Sequence of chain 1.B:
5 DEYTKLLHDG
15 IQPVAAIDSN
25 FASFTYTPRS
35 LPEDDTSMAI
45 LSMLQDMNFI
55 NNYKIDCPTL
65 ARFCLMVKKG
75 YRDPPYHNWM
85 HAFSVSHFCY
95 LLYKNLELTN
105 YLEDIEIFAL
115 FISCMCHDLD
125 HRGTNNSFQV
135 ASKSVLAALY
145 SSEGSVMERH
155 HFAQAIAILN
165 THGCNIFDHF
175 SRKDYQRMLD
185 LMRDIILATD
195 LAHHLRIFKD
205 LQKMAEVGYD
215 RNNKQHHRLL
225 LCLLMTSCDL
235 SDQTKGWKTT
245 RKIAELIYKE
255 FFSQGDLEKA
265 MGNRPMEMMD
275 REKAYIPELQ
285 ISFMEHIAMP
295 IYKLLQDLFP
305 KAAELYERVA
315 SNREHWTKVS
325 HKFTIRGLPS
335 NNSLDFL

Binding-site contacts:
Ligand atom N17 contacts residue GLN237 of chain 1.B at 3.2 Å (h-bond).
Ligand atom C16 contacts residue GLN237 of chain 1.B at 3.8 Å.
Ligand atom C9 contacts residue PHE287 of chain 1.B at 3.9 Å (hydrophobic).
Ligand atom C21 contacts residue PHE287 of chain 1.B at 3.8 Å (hydrophobic).
Ligand atom N22 contacts residue GLN284 of chain 1.B at 3.2 Å (h-bond).
Ligand atom C23 contacts residue LEU234 of chain 1.B at 3.9 Å (hydrophobic).
Ligand atom F24 contacts residue LEU234 of chain 1.B at 3.0 Å.
Ligand atom C12 contacts residue MET272 of chain 1.B at 3.5 Å (hydrophobic).
Ligand atom C3 contacts residue ILE251 of chain 1.B at 3.7 Å (hydrophobic).
Ligand atom N6 contacts residue PHE255 of chain 1.B at 3.8 Å.
Ligand atom C26 contacts residue ILE291 of chain 1.B at 3.4 Å (hydrophobic).
Ligand atom C10 contacts residue ILE291 of chain 1.B at 3.7 Å (hydrophobic).
Ligand atom F24 contacts residue GLN237 of chain 1.B at 3.5 Å.
Ligand atom C2 contacts residue ILE251 of chain 1.B at 3.5 Å (hydrophobic).
Ligand atom C16 contacts residue PHE287 of chain 1.B at 3.4 Å (hydrophobic).
Ligand atom C4 contacts residue HIS81 of chain 1.B at 3.9 Å.
Ligand atom F25 contacts residue ILE247 of chain 1.B at 3.3 Å.
Ligand atom CL1 contacts residue MET272 of chain 1.B at 3.9 Å.
Ligand atom C1 contacts residue PHE287 of chain 1.B at 3.7 Å (hydrophobic).
Ligand atom C12 contacts residue PHE287 of chain 1.B at 3.8 Å (hydrophobic).
Ligand atom C13 contacts residue MET272 of chain 1.B at 3.8 Å (hydrophobic).
Ligand atom N22 contacts residue PHE287 of chain 1.B at 3.5 Å.
Ligand atom F25 contacts residue TYR80 of chain 1.B at 2.8 Å.
Ligand atom N15 contacts residue PHE287 of chain 1.B at 3.7 Å.
Ligand atom C14 contacts residue ILE251 of chain 1.B at 3.4 Å (hydrophobic).
Ligand atom N15 contacts residue ILE251 of chain 1.B at 3.7 Å.
Ligand atom N11 contacts residue MET272 of chain 1.B at 3.7 Å.
Ligand atom C21 contacts residue GLN284 of chain 1.B at 2.8 Å.
Ligand atom C13 contacts residue PHE287 of chain 1.B at 3.9 Å (hydrophobic).
Ligand atom N17 contacts residue PHE287 of chain 1.B at 3.7 Å.
Ligand atom C9 contacts residue ILE291 of chain 1.B at 3.7 Å (hydrophobic).
Ligand atom N11 contacts residue PHE287 of chain 1.B at 3.8 Å.
Ligand atom C10 contacts residue PHE287 of chain 1.B at 3.8 Å (hydrophobic).
Ligand atom C18 contacts residue TYR80 of chain 1.B at 3.9 Å (hydrophobic).
Ligand atom CL1 contacts residue TYR252 of chain 1.B at 3.1 Å.
Ligand atom C19 contacts residue ILE251 of chain 1.B at 3.9 Å (hydrophobic).
Ligand atom F25 contacts residue ASP236 of chain 1.B at 3.4 Å.
Ligand atom N20 contacts residue ILE251 of chain 1.B at 3.7 Å.
Ligand atom N22 contacts residue GLN237 of chain 1.B at 3.7 Å.
Ligand atom C23 contacts residue TYR80 of chain 1.B at 3.1 Å (hydrophobic).

A small-molecule ligand and the protein it binds are described below.
Small molecule (SMILES): Cc1cc(CN2CCC[C@H](c3cc(C(F)F)nc4ncnn34)C2)cc(Cl)n1